Sequence of chain 1.H:
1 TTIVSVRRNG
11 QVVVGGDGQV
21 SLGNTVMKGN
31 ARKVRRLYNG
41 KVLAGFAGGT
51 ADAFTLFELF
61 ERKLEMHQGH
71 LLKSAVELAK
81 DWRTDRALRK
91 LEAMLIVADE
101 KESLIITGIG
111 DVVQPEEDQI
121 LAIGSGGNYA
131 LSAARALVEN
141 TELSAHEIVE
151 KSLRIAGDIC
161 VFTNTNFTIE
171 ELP

Sequence of chain 1.B:
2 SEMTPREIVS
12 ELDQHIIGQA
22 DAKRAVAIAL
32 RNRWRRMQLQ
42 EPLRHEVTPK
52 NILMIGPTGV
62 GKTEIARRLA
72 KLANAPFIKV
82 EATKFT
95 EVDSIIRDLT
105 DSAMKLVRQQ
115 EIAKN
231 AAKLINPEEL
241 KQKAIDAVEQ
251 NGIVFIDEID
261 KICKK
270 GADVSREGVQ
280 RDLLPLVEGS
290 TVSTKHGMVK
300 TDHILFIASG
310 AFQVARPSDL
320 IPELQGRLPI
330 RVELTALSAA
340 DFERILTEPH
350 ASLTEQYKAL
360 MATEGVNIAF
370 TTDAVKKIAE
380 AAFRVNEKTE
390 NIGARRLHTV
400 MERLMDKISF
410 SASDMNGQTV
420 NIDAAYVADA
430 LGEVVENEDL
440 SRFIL

Sequence of chain 1.I:
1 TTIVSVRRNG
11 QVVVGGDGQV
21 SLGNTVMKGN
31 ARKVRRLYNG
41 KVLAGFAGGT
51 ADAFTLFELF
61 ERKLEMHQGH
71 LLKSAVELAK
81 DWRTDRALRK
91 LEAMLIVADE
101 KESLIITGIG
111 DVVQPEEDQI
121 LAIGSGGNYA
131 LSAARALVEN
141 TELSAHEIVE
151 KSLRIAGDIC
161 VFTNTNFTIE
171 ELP

This small molecule binds to this protein.
Small molecule (SMILES): CC(C)C[C@@H](C=CS(C)(=O)=O)NC(=O)[C@H](CC(C)C)NC(=O)[C@H](CC(C)C)NC(=O)Cc1cc(I)c(O)c([N+](=O)[O-])c1

Binding-site contacts:
Ligand atom CD5 contacts residue GLY48 of chain 1.I at 3.1 Å.
Ligand atom N3 contacts residue THR1 of chain 1.I at 3.7 Å.
Ligand atom O2' contacts residue GLY124 of chain 1.I at 3.9 Å.
Ligand atom CD5 contacts residue THR1 of chain 1.I at 3.6 Å.
Ligand atom CB3 contacts residue THR1 of chain 1.I at 2.8 Å.
Ligand atom C2' contacts residue GLY48 of chain 1.I at 3.3 Å.
Ligand atom CB1 contacts residue THR50 of chain 1.I at 3.7 Å.
Ligand atom CD6 contacts residue LYS33 of chain 1.I at 3.8 Å.
Ligand atom O2 contacts residue VAL20 of chain 1.I at 3.4 Å.
Ligand atom N3 contacts residue GLY48 of chain 1.I at 3.1 Å (h-bond).
Ligand atom O2' contacts residue SER125 of chain 1.I at 2.9 Å (h-bond).
Ligand atom CA2 contacts residue SER21 of chain 1.I at 3.8 Å.
Ligand atom C1 contacts residue THR50 of chain 1.I at 3.8 Å.
Ligand atom CD3 contacts residue SER21 of chain 1.I at 3.4 Å.
Ligand atom O2' contacts residue THR1 of chain 1.I at 2.6 Å (h-bond).
Ligand atom CD5 contacts residue ALA47 of chain 1.I at 3.7 Å (hydrophobic).
Ligand atom S contacts residue THR1 of chain 1.I at 2.8 Å (h-bond).
Ligand atom CS contacts residue THR1 of chain 1.I at 1.3 Å.
Ligand atom CB2 contacts residue SER21 of chain 1.I at 3.9 Å.
Ligand atom CD5 contacts residue PHE46 of chain 1.I at 3.4 Å (hydrophobic).
Ligand atom CA3 contacts residue GLY48 of chain 1.I at 3.8 Å.
Ligand atom CA3 contacts residue THR1 of chain 1.I at 2.4 Å.
Ligand atom CG1 contacts residue VAL20 of chain 1.I at 3.9 Å (hydrophobic).
Ligand atom CD6 contacts residue LEU444 of chain 1.B at 3.6 Å (hydrophobic).
Ligand atom N2 contacts residue SER21 of chain 1.I at 3.1 Å (h-bond).
Ligand atom C2 contacts residue GLY48 of chain 1.I at 3.9 Å.
Ligand atom CG3 contacts residue GLY48 of chain 1.I at 3.6 Å.
Ligand atom CD1 contacts residue LEU22 of chain 1.I at 3.5 Å (hydrophobic).
Ligand atom CG3 contacts residue THR1 of chain 1.I at 3.8 Å.
Ligand atom O2 contacts residue SER21 of chain 1.I at 3.1 Å (h-bond).
Ligand atom O1 contacts residue GLY49 of chain 1.I at 3.9 Å.
Ligand atom C2' contacts residue THR1 of chain 1.I at 2.4 Å.
Ligand atom CD1 contacts residue MET27 of chain 1.I at 3.9 Å (hydrophobic).
Ligand atom CS contacts residue LYS33 of chain 1.I at 3.7 Å.
Ligand atom O1 contacts residue THR50 of chain 1.I at 3.3 Å (h-bond).
Ligand atom CA3 contacts residue LYS33 of chain 1.I at 3.4 Å.
Ligand atom CB3 contacts residue LYS33 of chain 1.I at 2.6 Å.
Ligand atom C1' contacts residue THR1 of chain 1.I at 2.7 Å.
Ligand atom CG3 contacts residue LYS33 of chain 1.I at 3.8 Å.
Ligand atom CD6 contacts residue THR50 of chain 1.I at 3.9 Å.